Binding-site contacts:
Ligand atom C07 contacts residue LYS54 of chain 2.A at 3.0 Å.
Ligand atom F36 contacts residue THR99 of chain 2.A at 3.5 Å.
Ligand atom O40 contacts residue ASP164 of chain 2.A at 3.6 Å.
Ligand atom C07 contacts residue LEU97 of chain 2.A at 3.5 Å (hydrophobic).
Ligand atom C16 contacts residue ILE68 of chain 2.A at 3.7 Å (hydrophobic).
Ligand atom C37 contacts residue CYS84 of chain 2.A at 3.4 Å (hydrophobic).
Ligand atom C29 contacts residue MET75 of chain 2.A at 3.5 Å (hydrophobic).
Ligand atom S08 contacts residue THR99 of chain 2.A at 3.4 Å (h-bond).
Ligand atom O40 contacts residue MET75 of chain 2.A at 3.4 Å (h-bond).
Ligand atom C07 contacts residue ALA52 of chain 2.A at 3.3 Å (hydrophobic).
Ligand atom O32 contacts residue ARG167 of chain 2.A at 3.2 Å (salt-bridge).
Ligand atom O01 contacts residue LEU97 of chain 2.A at 3.2 Å.
Ligand atom C12 contacts residue LEU97 of chain 2.A at 3.4 Å (hydrophobic).
Ligand atom C30 contacts residue MET75 of chain 2.A at 3.5 Å (hydrophobic).
Ligand atom N03 contacts residue ASP164 of chain 2.A at 2.9 Å (salt-bridge).
Ligand atom N05 contacts residue ANP1 of chain 2.C at 3.6 Å.
Ligand atom C07 contacts residue THR99 of chain 2.A at 3.5 Å.
Ligand atom C39 contacts residue PHE165 of chain 2.A at 3.6 Å (hydrophobic).
Ligand atom C33 contacts residue ASP164 of chain 2.A at 3.7 Å.
Ligand atom C31 contacts residue MET75 of chain 2.A at 3.4 Å (hydrophobic).
Ligand atom C37 contacts residue PHE165 of chain 2.A at 3.4 Å (hydrophobic).
Ligand atom C35 contacts residue LEU86 of chain 2.A at 3.6 Å (hydrophobic).
Ligand atom C04 contacts residue LYS54 of chain 2.A at 3.6 Å.
Ligand atom F36 contacts residue CYS84 of chain 2.A at 3.6 Å.
Ligand atom C17 contacts residue ILE68 of chain 2.A at 3.6 Å (hydrophobic).
Ligand atom C11 contacts residue LEU97 of chain 2.A at 3.6 Å (hydrophobic).
Ligand atom F36 contacts residue LEU86 of chain 2.A at 3.1 Å.
Ligand atom C30 contacts residue LEU97 of chain 2.A at 3.5 Å (hydrophobic).
Ligand atom C07 contacts residue ILE53 of chain 2.A at 3.4 Å (hydrophobic).
Ligand atom C06 contacts residue LYS54 of chain 2.A at 3.7 Å.
Ligand atom C28 contacts residue ILE68 of chain 2.A at 3.5 Å (hydrophobic).
Ligand atom C27 contacts residue GLU71 of chain 2.A at 3.6 Å.
Ligand atom C38 contacts residue PHE165 of chain 2.A at 3.4 Å (hydrophobic).
Ligand atom O40 contacts residue PHE165 of chain 2.A at 2.6 Å (h-bond).
Ligand atom C02 contacts residue ASP164 of chain 2.A at 3.5 Å.
Ligand atom S08 contacts residue LEU97 of chain 2.A at 3.3 Å (h-bond).
Ligand atom C09 contacts residue ASP164 of chain 2.A at 3.3 Å.
Ligand atom C39 contacts residue ASP164 of chain 2.A at 3.7 Å.
Ligand atom S08 contacts residue LYS54 of chain 2.A at 3.5 Å.
Ligand atom F36 contacts residue ARG85 of chain 2.A at 3.1 Å.

Sequence of chain 2.A:
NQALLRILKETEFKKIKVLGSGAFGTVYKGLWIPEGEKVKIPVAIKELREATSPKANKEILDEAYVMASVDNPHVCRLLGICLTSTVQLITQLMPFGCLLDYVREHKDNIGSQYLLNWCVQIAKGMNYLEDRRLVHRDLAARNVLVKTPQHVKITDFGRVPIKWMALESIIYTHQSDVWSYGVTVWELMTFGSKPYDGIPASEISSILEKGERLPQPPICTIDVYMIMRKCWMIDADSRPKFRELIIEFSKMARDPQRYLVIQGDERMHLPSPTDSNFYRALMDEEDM

The small molecule below binds the protein below.
Small molecule (SMILES): CN1CCC(c2ccc(-c3ccc4c(c3)C(=O)N([C@@H](C(=O)Nc3nccs3)c3cc(F)ccc3O)C4)cc2)CC1